Sequence of chain 1.A:
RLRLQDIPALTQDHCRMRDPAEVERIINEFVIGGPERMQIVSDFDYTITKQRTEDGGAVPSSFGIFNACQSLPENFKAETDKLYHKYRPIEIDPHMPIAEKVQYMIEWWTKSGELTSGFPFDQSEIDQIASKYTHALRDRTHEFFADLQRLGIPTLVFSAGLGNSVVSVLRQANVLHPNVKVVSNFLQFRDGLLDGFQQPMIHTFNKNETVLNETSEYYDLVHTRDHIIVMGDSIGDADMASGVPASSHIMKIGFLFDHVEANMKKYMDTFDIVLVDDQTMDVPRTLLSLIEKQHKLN

Binding-site contacts:
Ligand atom O3' contacts residue THR216 of chain 1.A at 3.0 Å (h-bond).
Ligand atom O3' contacts residue GLU103 of chain 1.A at 2.4 Å (salt-bridge).
Ligand atom C5' contacts residue ALA172 of chain 1.A at 3.7 Å (hydrophobic).
Ligand atom N3 contacts residue PHE75 of chain 1.A at 3.5 Å.
Ligand atom N1 contacts residue TRP120 of chain 1.A at 3.5 Å.
Ligand atom C6 contacts residue PHE75 of chain 1.A at 3.5 Å (hydrophobic).
Ligand atom C5 contacts residue TRP121 of chain 1.A at 3.6 Å (hydrophobic).
Ligand atom C4 contacts residue TRP120 of chain 1.A at 3.5 Å (hydrophobic).
Ligand atom C3' contacts residue GLU103 of chain 1.A at 3.3 Å.
Ligand atom N1 contacts residue PHE75 of chain 1.A at 3.5 Å.
Ligand atom C5' contacts residue GLY173 of chain 1.A at 3.6 Å.
Ligand atom C1' contacts residue TRP120 of chain 1.A at 3.8 Å (hydrophobic).
Ligand atom C2 contacts residue PHE75 of chain 1.A at 3.5 Å (hydrophobic).
Ligand atom O2 contacts residue TRP120 of chain 1.A at 3.9 Å.
Ligand atom O2 contacts residue PHE75 of chain 1.A at 3.5 Å.
Ligand atom N4 contacts residue SER124 of chain 1.A at 2.7 Å (h-bond).
Ligand atom O2' contacts residue TRP120 of chain 1.A at 3.4 Å.
Ligand atom C2' contacts residue GLU103 of chain 1.A at 3.5 Å.
Ligand atom C3' contacts residue TRP121 of chain 1.A at 3.8 Å (hydrophobic).
Ligand atom C3' contacts residue THR216 of chain 1.A at 3.8 Å.
Ligand atom O5' contacts residue SER74 of chain 1.A at 3.8 Å.
Ligand atom C4 contacts residue SER124 of chain 1.A at 3.9 Å.
Ligand atom O2' contacts residue ARG100 of chain 1.A at 3.4 Å (salt-bridge).
Ligand atom O5' contacts residue ASP57 of chain 1.A at 3.0 Å (salt-bridge).
Ligand atom C6 contacts residue TRP121 of chain 1.A at 3.4 Å (hydrophobic).
Ligand atom C5 contacts residue PHE75 of chain 1.A at 3.5 Å (hydrophobic).
Ligand atom N4 contacts residue TRP120 of chain 1.A at 3.6 Å (h-bond).
Ligand atom O5' contacts residue GLY173 of chain 1.A at 3.4 Å.
Ligand atom C2' contacts residue TRP121 of chain 1.A at 4.1 Å (hydrophobic).
Ligand atom N4 contacts residue PHE75 of chain 1.A at 3.6 Å.
Ligand atom C6 contacts residue TRP120 of chain 1.A at 3.8 Å (hydrophobic).
Ligand atom C5 contacts residue TRP120 of chain 1.A at 3.7 Å (hydrophobic).
Ligand atom C1' contacts residue PHE75 of chain 1.A at 4.1 Å (hydrophobic).
Ligand atom C2 contacts residue TRP120 of chain 1.A at 3.5 Å (hydrophobic).
Ligand atom C2' contacts residue TRP120 of chain 1.A at 3.5 Å (hydrophobic).
Ligand atom O2 contacts residue TYR96 of chain 1.A at 3.7 Å.
Ligand atom O2' contacts residue GLU103 of chain 1.A at 2.6 Å (salt-bridge).
Ligand atom O4' contacts residue PHE75 of chain 1.A at 3.5 Å.
Ligand atom C4 contacts residue PHE75 of chain 1.A at 3.6 Å (hydrophobic).
Ligand atom N3 contacts residue TRP120 of chain 1.A at 3.7 Å.

A protein and the small-molecule ligand that binds it are described below.
Small molecule (SMILES): Nc1ccn([C@@H]2O[C@H](CO)[C@@H](O)[C@H]2O)c(=O)n1